Sequence of chain 1.D:
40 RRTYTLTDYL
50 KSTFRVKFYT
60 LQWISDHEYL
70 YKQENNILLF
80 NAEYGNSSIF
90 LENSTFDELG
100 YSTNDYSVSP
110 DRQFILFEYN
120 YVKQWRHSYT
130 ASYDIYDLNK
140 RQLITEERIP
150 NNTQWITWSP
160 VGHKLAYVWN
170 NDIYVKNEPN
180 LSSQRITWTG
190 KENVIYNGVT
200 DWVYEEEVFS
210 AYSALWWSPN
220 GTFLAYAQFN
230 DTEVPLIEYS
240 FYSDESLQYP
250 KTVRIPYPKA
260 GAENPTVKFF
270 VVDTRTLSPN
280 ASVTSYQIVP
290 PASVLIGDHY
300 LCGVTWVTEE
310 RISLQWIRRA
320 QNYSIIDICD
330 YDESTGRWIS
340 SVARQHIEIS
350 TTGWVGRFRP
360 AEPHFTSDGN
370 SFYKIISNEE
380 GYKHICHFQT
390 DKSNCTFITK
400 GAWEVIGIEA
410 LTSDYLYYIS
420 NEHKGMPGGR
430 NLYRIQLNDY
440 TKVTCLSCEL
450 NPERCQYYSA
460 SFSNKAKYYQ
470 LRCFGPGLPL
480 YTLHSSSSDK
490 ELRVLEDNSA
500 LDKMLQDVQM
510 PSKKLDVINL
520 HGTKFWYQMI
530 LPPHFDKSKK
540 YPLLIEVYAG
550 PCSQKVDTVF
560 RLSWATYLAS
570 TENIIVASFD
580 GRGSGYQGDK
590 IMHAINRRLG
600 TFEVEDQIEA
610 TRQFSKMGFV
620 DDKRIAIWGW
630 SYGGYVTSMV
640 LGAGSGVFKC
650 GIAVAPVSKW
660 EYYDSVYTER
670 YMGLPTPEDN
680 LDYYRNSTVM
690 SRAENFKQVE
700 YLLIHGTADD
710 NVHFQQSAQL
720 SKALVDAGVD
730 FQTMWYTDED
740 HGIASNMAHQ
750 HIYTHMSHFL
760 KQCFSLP

The protein below binds the small molecule below.
Small molecule (SMILES): CC(=O)N[C@H]1[C@H](O[C@H]2[C@H](O)[C@@H](NC(C)=O)CO[C@@H]2CO)O[C@H](CO)[C@@H](O)[C@@H]1O

Binding-site contacts:
Ligand atom C1 contacts residue ALA319 of chain 1.D at 4.3 Å (hydrophobic).
Ligand atom C4 contacts residue ASN321 of chain 1.D at 4.1 Å.
Ligand atom C5 contacts residue ARG596 of chain 1.D at 3.4 Å.
Ligand atom O3 contacts residue ASP678 of chain 1.D at 4.1 Å.
Ligand atom C2 contacts residue ASP678 of chain 1.D at 4.2 Å.
Ligand atom C6 contacts residue ASP678 of chain 1.D at 4.1 Å.
Ligand atom C5 contacts residue ASN321 of chain 1.D at 3.6 Å.
Ligand atom C3 contacts residue ASP678 of chain 1.D at 3.5 Å.
Ligand atom O4 contacts residue GLU677 of chain 1.D at 3.6 Å (salt-bridge).
Ligand atom C1 contacts residue ASN321 of chain 1.D at 1.4 Å.
Ligand atom C7 contacts residue SER349 of chain 1.D at 4.2 Å.
Ligand atom O5 contacts residue ASP678 of chain 1.D at 4.3 Å.
Ligand atom C5 contacts residue ASP678 of chain 1.D at 3.8 Å.
Ligand atom C7 contacts residue ASN321 of chain 1.D at 3.4 Å.
Ligand atom C1 contacts residue ASP678 of chain 1.D at 3.9 Å.
Ligand atom N2 contacts residue ASN321 of chain 1.D at 3.0 Å (h-bond).
Ligand atom O4 contacts residue ASP678 of chain 1.D at 3.8 Å.
Ligand atom C5 contacts residue ALA319 of chain 1.D at 4.2 Å (hydrophobic).
Ligand atom C4 contacts residue ASP678 of chain 1.D at 4.0 Å.
Ligand atom O7 contacts residue ASN321 of chain 1.D at 3.4 Å (h-bond).
Ligand atom C8 contacts residue SER349 of chain 1.D at 4.5 Å.
Ligand atom C2 contacts residue ASN321 of chain 1.D at 2.4 Å.
Ligand atom O5 contacts residue ALA319 of chain 1.D at 3.8 Å.
Ligand atom C4 contacts residue GLU677 of chain 1.D at 4.1 Å.
Ligand atom O7 contacts residue THR350 of chain 1.D at 4.0 Å.
Ligand atom C6 contacts residue ARG596 of chain 1.D at 3.6 Å.
Ligand atom C1 contacts residue ARG596 of chain 1.D at 4.4 Å.
Ligand atom C3 contacts residue ASN321 of chain 1.D at 3.8 Å.
Ligand atom C8 contacts residue ASN321 of chain 1.D at 4.5 Å.
Ligand atom O6 contacts residue ASP678 of chain 1.D at 3.0 Å (salt-bridge).
Ligand atom O5 contacts residue ARG596 of chain 1.D at 4.3 Å.
Ligand atom O3 contacts residue GLU677 of chain 1.D at 2.6 Å (salt-bridge).
Ligand atom O5 contacts residue ASN321 of chain 1.D at 2.2 Å (h-bond).
Ligand atom O4 contacts residue ARG596 of chain 1.D at 3.7 Å.
Ligand atom O7 contacts residue SER349 of chain 1.D at 3.4 Å (h-bond).
Ligand atom C3 contacts residue GLU677 of chain 1.D at 3.5 Å.
Ligand atom O6 contacts residue ARG596 of chain 1.D at 3.3 Å (salt-bridge).
Ligand atom C4 contacts residue ARG596 of chain 1.D at 4.0 Å.
Ligand atom C6 contacts residue ALA319 of chain 1.D at 4.3 Å (hydrophobic).